Sequence of chain 3.A:
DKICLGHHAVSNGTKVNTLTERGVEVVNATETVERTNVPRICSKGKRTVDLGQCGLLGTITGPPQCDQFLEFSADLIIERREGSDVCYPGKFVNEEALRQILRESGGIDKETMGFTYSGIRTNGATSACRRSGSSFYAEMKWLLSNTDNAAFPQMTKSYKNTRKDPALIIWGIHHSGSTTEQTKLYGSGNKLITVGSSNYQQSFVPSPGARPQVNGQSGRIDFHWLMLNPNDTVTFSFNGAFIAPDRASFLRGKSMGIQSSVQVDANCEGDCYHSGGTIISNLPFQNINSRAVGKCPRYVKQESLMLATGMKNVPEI

The small molecule below binds the protein below.
Small molecule (SMILES): CC(=O)N[C@@H]1[C@@H](O)[C@H](O[C@@H]2O[C@H](CO)[C@H](O)[C@H](O[C@]3(C(=O)O)C[C@H](O)[C@@H](NC(C)=O)[C@H]([C@H](O)[C@H](O)CO)O3)[C@H]2O)[C@@H](CO)O[C@H]1O

Binding-site contacts:
Ligand atom C8 contacts residue TYR88 of chain 3.A at 4.0 Å (hydrophobic).
Ligand atom C9 contacts residue HIS174 of chain 3.A at 3.7 Å.
Ligand atom O1A contacts residue GLN217 of chain 3.A at 3.6 Å (h-bond).
Ligand atom C8 contacts residue GLN217 of chain 3.A at 3.6 Å.
Ligand atom C10 contacts residue ALA125 of chain 3.A at 3.8 Å (hydrophobic).
Ligand atom C9 contacts residue TYR88 of chain 3.A at 3.4 Å (hydrophobic).
Ligand atom C9 contacts residue TRP142 of chain 3.A at 3.9 Å (hydrophobic).
Ligand atom C4 contacts residue ALA125 of chain 3.A at 3.4 Å (hydrophobic).
Ligand atom O9 contacts residue GLU181 of chain 3.A at 2.5 Å (salt-bridge).
Ligand atom C7 contacts residue TRP142 of chain 3.A at 4.1 Å (hydrophobic).
Ligand atom C11 contacts residue ALA125 of chain 3.A at 3.7 Å (hydrophobic).
Ligand atom O1B contacts residue GLN217 of chain 3.A at 2.7 Å (h-bond).
Ligand atom C2 contacts residue GLN217 of chain 3.A at 4.0 Å.
Ligand atom C1 contacts residue GLN217 of chain 3.A at 3.2 Å.
Ligand atom O4 contacts residue GLN217 of chain 3.A at 3.1 Å (h-bond).
Ligand atom O1B contacts residue SER127 of chain 3.A at 4.0 Å.
Ligand atom O1A contacts residue THR126 of chain 3.A at 3.5 Å (h-bond).
Ligand atom C9 contacts residue GLU181 of chain 3.A at 3.1 Å.
Ligand atom C6 contacts residue GLU181 of chain 3.A at 3.2 Å.
Ligand atom C1 contacts residue THR126 of chain 3.A at 3.5 Å.
Ligand atom O4 contacts residue ALA125 of chain 3.A at 3.7 Å.
Ligand atom C1 contacts residue SER127 of chain 3.A at 3.9 Å.
Ligand atom O9 contacts residue HIS174 of chain 3.A at 3.6 Å.
Ligand atom C5 contacts residue ALA125 of chain 3.A at 3.7 Å (hydrophobic).
Ligand atom C6 contacts residue ALA125 of chain 3.A at 4.0 Å (hydrophobic).
Ligand atom O1A contacts residue SER127 of chain 3.A at 3.0 Å (h-bond).
Ligand atom O1B contacts residue THR126 of chain 3.A at 2.7 Å (h-bond).
Ligand atom C8 contacts residue GLU181 of chain 3.A at 4.1 Å.
Ligand atom O7 contacts residue LEU185 of chain 3.A at 4.0 Å.
Ligand atom O3 contacts residue GLN217 of chain 3.A at 3.8 Å.
Ligand atom C11 contacts residue GLY124 of chain 3.A at 3.7 Å.
Ligand atom O6 contacts residue GLU181 of chain 3.A at 2.9 Å (salt-bridge).
Ligand atom O9 contacts residue GLN217 of chain 3.A at 3.9 Å.
Ligand atom O9 contacts residue TYR88 of chain 3.A at 2.8 Å (h-bond).
Ligand atom N5 contacts residue ALA125 of chain 3.A at 2.9 Å (h-bond).
Ligand atom C11 contacts residue LEU144 of chain 3.A at 3.5 Å (hydrophobic).
Ligand atom O8 contacts residue GLN217 of chain 3.A at 2.7 Å (h-bond).
Ligand atom O8 contacts residue TRP142 of chain 3.A at 4.0 Å.
Ligand atom O8 contacts residue TYR88 of chain 3.A at 3.3 Å.
Ligand atom O10 contacts residue LEU185 of chain 3.A at 3.2 Å.